Binding-site contacts:
Ligand atom C2' contacts residue HIS1100 of chain 1.A at 4.1 Å.
Ligand atom C2 contacts residue 4Y31 of chain 1.H at 4.0 Å.
Ligand atom P contacts residue ASN830 of chain 1.A at 3.9 Å.
Ligand atom C4' contacts residue HIS1100 of chain 1.A at 4.3 Å.
Ligand atom N3 contacts residue 4Y31 of chain 1.H at 3.8 Å.
Ligand atom O4' contacts residue HIS1100 of chain 1.A at 3.8 Å.
Ligand atom C1' contacts residue ARG819 of chain 1.A at 4.0 Å.
Ligand atom C6 contacts residue 4Y31 of chain 1.H at 4.3 Å.
Ligand atom N4 contacts residue 4Y31 of chain 1.H at 3.2 Å (h-bond).
Ligand atom O2 contacts residue 4Y31 of chain 1.H at 4.0 Å.
Ligand atom N1 contacts residue 4Y31 of chain 1.H at 4.2 Å.
Ligand atom C2 contacts residue ARG819 of chain 1.A at 4.0 Å.
Ligand atom C4 contacts residue 4Y31 of chain 1.H at 3.5 Å.
Ligand atom OP2 contacts residue ASN830 of chain 1.A at 3.6 Å.
Ligand atom C3' contacts residue MG1 of chain 1.F at 2.5 Å.
Ligand atom C1' contacts residue MG1 of chain 1.F at 4.5 Å.
Ligand atom C3' contacts residue 4Y31 of chain 1.H at 3.9 Å.
Ligand atom C4' contacts residue ILE1099 of chain 1.A at 4.2 Å (hydrophobic).
Ligand atom OP1 contacts residue ASN830 of chain 1.A at 3.7 Å.
Ligand atom C2' contacts residue 4Y31 of chain 1.H at 3.2 Å.
Ligand atom O2 contacts residue ARG819 of chain 1.A at 2.8 Å (salt-bridge).
Ligand atom C5 contacts residue 4Y31 of chain 1.H at 3.7 Å.
Ligand atom C4' contacts residue MG1 of chain 1.F at 3.8 Å.
Ligand atom C2' contacts residue MG1 of chain 1.F at 3.0 Å.
Ligand atom C3' contacts residue ASP1101 of chain 1.A at 4.2 Å.
Ligand atom O2 contacts residue HIS1100 of chain 1.A at 4.2 Å.
Ligand atom C1' contacts residue 4Y31 of chain 1.H at 4.2 Å.
Ligand atom C2' contacts residue ARG819 of chain 1.A at 4.2 Å.
Ligand atom C1' contacts residue HIS1100 of chain 1.A at 3.5 Å.

The small molecule below binds the protein below.
Small molecule (SMILES): Nc1ccn([C@H]2CC[C@@H](COP(=O)(O)O)O2)c(=O)n1

Sequence of chain 1.A:
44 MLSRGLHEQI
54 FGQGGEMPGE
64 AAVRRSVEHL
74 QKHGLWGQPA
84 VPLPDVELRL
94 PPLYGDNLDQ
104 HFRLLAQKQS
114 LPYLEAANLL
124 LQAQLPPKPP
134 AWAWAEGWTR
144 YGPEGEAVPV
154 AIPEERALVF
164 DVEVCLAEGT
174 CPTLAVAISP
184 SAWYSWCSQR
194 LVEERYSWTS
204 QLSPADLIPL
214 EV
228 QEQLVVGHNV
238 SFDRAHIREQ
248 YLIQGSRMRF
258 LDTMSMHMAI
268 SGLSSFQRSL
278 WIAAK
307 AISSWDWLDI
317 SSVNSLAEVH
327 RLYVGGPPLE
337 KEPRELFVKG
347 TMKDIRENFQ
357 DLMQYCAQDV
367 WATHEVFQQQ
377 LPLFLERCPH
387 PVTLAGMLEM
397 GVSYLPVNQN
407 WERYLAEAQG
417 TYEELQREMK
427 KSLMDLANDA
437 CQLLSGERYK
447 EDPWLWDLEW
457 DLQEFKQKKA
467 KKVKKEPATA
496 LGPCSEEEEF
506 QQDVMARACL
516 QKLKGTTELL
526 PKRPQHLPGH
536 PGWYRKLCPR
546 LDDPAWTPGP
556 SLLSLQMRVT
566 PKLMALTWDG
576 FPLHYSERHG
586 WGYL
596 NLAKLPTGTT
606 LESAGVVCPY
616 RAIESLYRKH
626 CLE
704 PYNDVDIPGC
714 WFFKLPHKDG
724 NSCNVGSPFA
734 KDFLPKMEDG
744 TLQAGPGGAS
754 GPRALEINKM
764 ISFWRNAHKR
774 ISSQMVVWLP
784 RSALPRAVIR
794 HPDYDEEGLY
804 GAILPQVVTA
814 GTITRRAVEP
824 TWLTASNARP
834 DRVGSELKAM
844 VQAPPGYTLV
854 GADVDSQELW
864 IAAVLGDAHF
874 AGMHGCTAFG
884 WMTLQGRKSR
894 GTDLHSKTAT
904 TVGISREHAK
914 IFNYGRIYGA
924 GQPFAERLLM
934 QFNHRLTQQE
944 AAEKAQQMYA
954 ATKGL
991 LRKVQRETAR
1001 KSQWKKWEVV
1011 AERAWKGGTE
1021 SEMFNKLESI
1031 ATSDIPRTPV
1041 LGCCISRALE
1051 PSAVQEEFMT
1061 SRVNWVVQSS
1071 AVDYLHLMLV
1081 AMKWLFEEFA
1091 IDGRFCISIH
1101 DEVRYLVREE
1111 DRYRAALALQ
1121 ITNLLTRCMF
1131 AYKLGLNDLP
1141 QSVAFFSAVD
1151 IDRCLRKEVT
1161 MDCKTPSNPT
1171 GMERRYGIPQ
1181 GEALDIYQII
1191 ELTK